Sequence of chain 1.B:
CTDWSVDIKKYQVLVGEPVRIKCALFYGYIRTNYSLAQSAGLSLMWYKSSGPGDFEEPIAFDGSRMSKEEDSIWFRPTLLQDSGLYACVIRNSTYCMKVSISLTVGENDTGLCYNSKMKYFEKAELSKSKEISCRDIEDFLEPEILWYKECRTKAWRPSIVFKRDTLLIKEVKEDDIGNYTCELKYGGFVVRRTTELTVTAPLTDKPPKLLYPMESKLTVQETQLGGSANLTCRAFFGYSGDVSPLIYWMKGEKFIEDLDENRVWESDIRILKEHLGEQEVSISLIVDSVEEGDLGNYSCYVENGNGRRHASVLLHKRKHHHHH

This protein binds this small molecule.
Small molecule (SMILES): CC(=O)N[C@@H]1[C@@H](O)[C@H](O)[C@@H](CO)O[C@H]1O

Binding-site contacts:
Ligand atom O7 contacts residue GLY130 of chain 1.B at 2.5 Å (h-bond).
Ligand atom C6 contacts residue ARG215 of chain 1.B at 4.3 Å.
Ligand atom O6 contacts residue ARG215 of chain 1.B at 4.0 Å.
Ligand atom C6 contacts residue ASN127 of chain 1.B at 4.4 Å.
Ligand atom O5 contacts residue ASN127 of chain 1.B at 2.4 Å (h-bond).
Ligand atom O7 contacts residue LEU131 of chain 1.B at 3.6 Å (h-bond).
Ligand atom O5 contacts residue LEU131 of chain 1.B at 4.1 Å.
Ligand atom C4 contacts residue LEU131 of chain 1.B at 3.8 Å (hydrophobic).
Ligand atom O3 contacts residue LEU131 of chain 1.B at 3.9 Å.
Ligand atom C1 contacts residue ASN127 of chain 1.B at 1.4 Å.
Ligand atom C8 contacts residue GLY130 of chain 1.B at 3.8 Å.
Ligand atom O6 contacts residue ASN127 of chain 1.B at 4.5 Å.
Ligand atom C2 contacts residue LEU131 of chain 1.B at 3.6 Å (hydrophobic).
Ligand atom O7 contacts residue ASP128 of chain 1.B at 3.9 Å.
Ligand atom C7 contacts residue GLY130 of chain 1.B at 3.4 Å.
Ligand atom N2 contacts residue ASN127 of chain 1.B at 2.9 Å (h-bond).
Ligand atom C8 contacts residue THR129 of chain 1.B at 3.9 Å.
Ligand atom C4 contacts residue ASN127 of chain 1.B at 4.2 Å.
Ligand atom C7 contacts residue THR129 of chain 1.B at 4.2 Å.
Ligand atom C3 contacts residue ASN127 of chain 1.B at 3.8 Å.
Ligand atom O7 contacts residue THR129 of chain 1.B at 3.6 Å.
Ligand atom C1 contacts residue LEU131 of chain 1.B at 4.3 Å (hydrophobic).
Ligand atom C7 contacts residue ASN127 of chain 1.B at 4.0 Å.
Ligand atom C7 contacts residue ASP128 of chain 1.B at 4.5 Å.
Ligand atom C5 contacts residue ASN127 of chain 1.B at 3.7 Å.
Ligand atom C3 contacts residue LEU131 of chain 1.B at 4.0 Å (hydrophobic).
Ligand atom O3 contacts residue GLY130 of chain 1.B at 4.5 Å.
Ligand atom C2 contacts residue ASN127 of chain 1.B at 2.5 Å.